Sequence of chain 2.A:
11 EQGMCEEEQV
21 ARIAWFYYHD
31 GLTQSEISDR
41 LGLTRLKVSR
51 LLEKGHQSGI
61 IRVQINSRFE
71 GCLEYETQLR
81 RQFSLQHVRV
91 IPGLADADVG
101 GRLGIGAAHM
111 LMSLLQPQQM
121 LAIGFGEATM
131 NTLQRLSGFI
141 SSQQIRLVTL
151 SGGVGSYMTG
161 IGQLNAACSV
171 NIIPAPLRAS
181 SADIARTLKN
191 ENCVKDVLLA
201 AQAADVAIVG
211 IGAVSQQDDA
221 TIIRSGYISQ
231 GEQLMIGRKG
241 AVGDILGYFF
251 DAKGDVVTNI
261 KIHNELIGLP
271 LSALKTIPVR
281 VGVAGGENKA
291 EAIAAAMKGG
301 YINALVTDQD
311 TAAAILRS

Binding-site contacts:
Ligand atom C1 contacts residue GLY210 of chain 2.A at 3.0 Å.
Ligand atom C2 contacts residue GLY212 of chain 2.A at 4.0 Å.
Ligand atom C2 contacts residue ASP244 of chain 2.A at 3.1 Å.
Ligand atom O1 contacts residue PHE125 of chain 2.A at 3.9 Å.
Ligand atom O1X contacts residue GLN216 of chain 2.A at 4.2 Å.
Ligand atom O3 contacts residue PHE125 of chain 2.A at 4.0 Å.
Ligand atom O1X contacts residue THR221 of chain 2.A at 3.5 Å (h-bond).
Ligand atom C1 contacts residue PHE125 of chain 2.A at 4.1 Å (hydrophobic).
Ligand atom O3X contacts residue LYS289 of chain 2.A at 3.5 Å (salt-bridge).
Ligand atom C5 contacts residue ILE211 of chain 2.A at 4.0 Å (hydrophobic).
Ligand atom O4 contacts residue GLY126 of chain 2.A at 4.1 Å.
Ligand atom O2 contacts residue GLY247 of chain 2.A at 3.7 Å.
Ligand atom C3 contacts residue GLY212 of chain 2.A at 3.8 Å.
Ligand atom O2X contacts residue GLU127 of chain 2.A at 2.7 Å (salt-bridge).
Ligand atom O4 contacts residue PHE125 of chain 2.A at 3.3 Å (h-bond).
Ligand atom O2 contacts residue ASP244 of chain 2.A at 3.1 Å (salt-bridge).
Ligand atom O2 contacts residue ILE245 of chain 2.A at 3.8 Å.
Ligand atom C2 contacts residue GLY210 of chain 2.A at 3.9 Å.
Ligand atom P' contacts residue LYS289 of chain 2.A at 3.7 Å.
Ligand atom C1 contacts residue ILE211 of chain 2.A at 3.8 Å (hydrophobic).
Ligand atom C3 contacts residue ASP244 of chain 2.A at 3.3 Å.
Ligand atom O1 contacts residue LEU246 of chain 2.A at 3.7 Å.
Ligand atom C2 contacts residue ILE245 of chain 2.A at 4.0 Å (hydrophobic).
Ligand atom C5 contacts residue GLY212 of chain 2.A at 4.1 Å.
Ligand atom C2 contacts residue LEU246 of chain 2.A at 3.5 Å (hydrophobic).
Ligand atom P' contacts residue THR221 of chain 2.A at 3.7 Å.
Ligand atom O2X contacts residue GLY126 of chain 2.A at 3.5 Å.
Ligand atom O5 contacts residue GLY126 of chain 2.A at 3.7 Å.
Ligand atom O3X contacts residue ALA128 of chain 2.A at 3.3 Å (h-bond).
Ligand atom P' contacts residue GLY126 of chain 2.A at 4.2 Å.
Ligand atom O2X contacts residue ALA128 of chain 2.A at 4.2 Å.
Ligand atom O3X contacts residue GLU127 of chain 2.A at 3.8 Å.
Ligand atom O1X contacts residue LYS289 of chain 2.A at 2.8 Å (salt-bridge).
Ligand atom P' contacts residue GLU127 of chain 2.A at 3.7 Å.
Ligand atom O3 contacts residue ASP244 of chain 2.A at 3.0 Å (salt-bridge).
Ligand atom O3 contacts residue ILE222 of chain 2.A at 3.4 Å.
Ligand atom O2X contacts residue THR221 of chain 2.A at 2.7 Å (h-bond).
Ligand atom O2 contacts residue PHE125 of chain 2.A at 3.5 Å.
Ligand atom O1 contacts residue GLY210 of chain 2.A at 2.7 Å (h-bond).
Ligand atom O2 contacts residue LEU246 of chain 2.A at 2.7 Å (h-bond).

This small molecule binds to this protein.
Small molecule (SMILES): O=P(O)(O)OC[C@H]1O[C@H](O)[C@H](O)[C@@H]1O